Sequence of chain 1.B:
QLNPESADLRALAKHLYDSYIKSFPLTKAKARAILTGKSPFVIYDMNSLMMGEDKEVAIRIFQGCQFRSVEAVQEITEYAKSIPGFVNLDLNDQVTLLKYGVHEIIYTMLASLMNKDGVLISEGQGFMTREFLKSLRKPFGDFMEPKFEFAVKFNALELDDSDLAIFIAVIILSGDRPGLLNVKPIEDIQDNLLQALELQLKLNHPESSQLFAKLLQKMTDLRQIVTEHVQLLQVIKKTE

Binding-site contacts:
Ligand atom C5 contacts residue GLN88 of chain 1.B at 3.4 Å.
Ligand atom O3 contacts residue HIS125 of chain 1.B at 2.9 Å (h-bond).
Ligand atom C19 contacts residue GLN88 of chain 1.B at 3.7 Å.
Ligand atom C17 contacts residue LEU255 of chain 1.B at 3.5 Å (hydrophobic).
Ligand atom C9 contacts residue ILE128 of chain 1.B at 3.6 Å (hydrophobic).
Ligand atom C13 contacts residue ARG90 of chain 1.B at 3.6 Å.
Ligand atom O1 contacts residue ARG90 of chain 1.B at 3.5 Å (salt-bridge).
Ligand atom C12 contacts residue ARG90 of chain 1.B at 3.6 Å.
Ligand atom C16 contacts residue GLN88 of chain 1.B at 3.7 Å.
Ligand atom C5 contacts residue CYS87 of chain 1.B at 2.7 Å (hydrophobic).
Ligand atom F1 contacts residue LEU255 of chain 1.B at 3.5 Å.
Ligand atom O3 contacts residue HIS251 of chain 1.B at 2.9 Å (h-bond).
Ligand atom O2 contacts residue MET166 of chain 1.B at 3.5 Å.
Ligand atom F3 contacts residue LEU132 of chain 1.B at 3.2 Å.
Ligand atom F4 contacts residue LEU8 of chain 1.D at 3.6 Å.
Ligand atom C12 contacts residue LEU132 of chain 1.B at 3.7 Å (hydrophobic).
Ligand atom C15 contacts residue ARG90 of chain 1.B at 3.5 Å.
Ligand atom C3 contacts residue TYR129 of chain 1.B at 3.6 Å (hydrophobic).
Ligand atom C6 contacts residue GLN88 of chain 1.B at 3.3 Å.
Ligand atom C3 contacts residue CYS87 of chain 1.B at 2.7 Å (hydrophobic).
Ligand atom C16 contacts residue HIS251 of chain 1.B at 3.7 Å.
Ligand atom F3 contacts residue MET131 of chain 1.B at 3.4 Å.
Ligand atom C20 contacts residue SER91 of chain 1.B at 3.3 Å.
Ligand atom C23 contacts residue GLN88 of chain 1.B at 3.5 Å.
Ligand atom C7 contacts residue TYR129 of chain 1.B at 3.4 Å (hydrophobic).
Ligand atom F1 contacts residue PHE84 of chain 1.B at 3.2 Å.
Ligand atom C7 contacts residue CYS87 of chain 1.B at 3.1 Å (hydrophobic).
Ligand atom F4 contacts residue ILE11 of chain 1.D at 3.1 Å.
Ligand atom N1 contacts residue CYS87 of chain 1.B at 3.1 Å (h-bond).
Ligand atom N2 contacts residue GLN88 of chain 1.B at 2.8 Å (h-bond).
Ligand atom C2 contacts residue SER91 of chain 1.B at 3.5 Å.
Ligand atom C18 contacts residue GLN88 of chain 1.B at 3.5 Å.
Ligand atom O2 contacts residue TYR129 of chain 1.B at 2.6 Å (h-bond).
Ligand atom C19 contacts residue SER91 of chain 1.B at 3.1 Å.
Ligand atom F1 contacts residue GLN88 of chain 1.B at 2.5 Å.
Ligand atom C17 contacts residue GLN88 of chain 1.B at 3.6 Å.
Ligand atom C4 contacts residue CYS87 of chain 1.B at 1.7 Å (hydrophobic).
Ligand atom C2 contacts residue TYR129 of chain 1.B at 3.4 Å (hydrophobic).
Ligand atom C10 contacts residue ILE128 of chain 1.B at 3.6 Å (hydrophobic).
Ligand atom O3 contacts residue LEU255 of chain 1.B at 3.6 Å.

A small-molecule ligand and the protein it binds are described below.
Small molecule (SMILES): Cc1cc(OC(F)F)ccc1NC(=O)c1cc(C(=O)NCc2ccc(F)cc2)c(F)cc1Cl

Sequence of chain 1.D:
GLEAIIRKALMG